This protein binds this small molecule.
Small molecule (SMILES): CC(=O)N[C@H]1[C@H](O[C@H]2[C@H](O)[C@@H](NC(C)=O)CO[C@@H]2CO)O[C@H](CO)[C@@H](O)[C@@H]1O

Sequence of chain 1.C:
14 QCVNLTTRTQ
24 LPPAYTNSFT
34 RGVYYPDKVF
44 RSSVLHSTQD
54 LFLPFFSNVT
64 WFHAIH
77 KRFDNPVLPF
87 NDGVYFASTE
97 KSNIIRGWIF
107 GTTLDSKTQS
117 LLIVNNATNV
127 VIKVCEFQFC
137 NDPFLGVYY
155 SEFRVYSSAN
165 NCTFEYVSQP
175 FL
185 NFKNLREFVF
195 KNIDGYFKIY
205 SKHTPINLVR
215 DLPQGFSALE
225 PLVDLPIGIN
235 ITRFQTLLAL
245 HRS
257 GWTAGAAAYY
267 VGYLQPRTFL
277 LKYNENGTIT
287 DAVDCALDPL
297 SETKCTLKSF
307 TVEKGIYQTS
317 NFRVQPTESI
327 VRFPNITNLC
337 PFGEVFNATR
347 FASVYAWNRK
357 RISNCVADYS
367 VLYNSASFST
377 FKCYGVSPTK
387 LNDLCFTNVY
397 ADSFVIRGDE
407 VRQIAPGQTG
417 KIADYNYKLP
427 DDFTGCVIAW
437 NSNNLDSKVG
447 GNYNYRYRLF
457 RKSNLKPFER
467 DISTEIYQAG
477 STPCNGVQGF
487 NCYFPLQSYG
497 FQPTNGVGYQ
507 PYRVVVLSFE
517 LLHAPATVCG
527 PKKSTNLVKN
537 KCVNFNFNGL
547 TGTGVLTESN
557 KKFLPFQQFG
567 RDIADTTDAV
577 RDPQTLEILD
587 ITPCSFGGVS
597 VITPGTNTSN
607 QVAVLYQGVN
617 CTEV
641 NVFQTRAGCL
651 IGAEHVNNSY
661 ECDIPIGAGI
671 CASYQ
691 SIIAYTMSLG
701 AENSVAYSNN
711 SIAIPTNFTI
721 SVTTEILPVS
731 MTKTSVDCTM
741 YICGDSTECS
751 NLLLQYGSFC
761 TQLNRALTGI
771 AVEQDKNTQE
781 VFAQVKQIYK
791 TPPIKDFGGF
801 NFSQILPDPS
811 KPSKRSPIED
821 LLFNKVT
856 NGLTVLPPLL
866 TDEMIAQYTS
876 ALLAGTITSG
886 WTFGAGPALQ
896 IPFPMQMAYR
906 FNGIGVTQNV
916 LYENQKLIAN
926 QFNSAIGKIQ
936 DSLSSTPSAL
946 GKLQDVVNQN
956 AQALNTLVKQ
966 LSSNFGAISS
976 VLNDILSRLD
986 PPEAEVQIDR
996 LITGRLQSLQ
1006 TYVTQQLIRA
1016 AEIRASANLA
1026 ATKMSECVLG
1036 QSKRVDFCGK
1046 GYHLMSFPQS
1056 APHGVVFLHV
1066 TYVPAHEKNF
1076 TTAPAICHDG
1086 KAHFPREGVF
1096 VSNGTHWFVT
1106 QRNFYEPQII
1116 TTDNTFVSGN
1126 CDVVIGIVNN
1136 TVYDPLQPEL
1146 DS

Binding-site contacts:
Ligand atom N2 contacts residue ASN1098 of chain 1.C at 2.9 Å (h-bond).
Ligand atom C1 contacts residue THR1100 of chain 1.C at 4.2 Å.
Ligand atom C1 contacts residue ASN1098 of chain 1.C at 1.4 Å.
Ligand atom C3 contacts residue THR1100 of chain 1.C at 3.8 Å.
Ligand atom O4 contacts residue HIS1101 of chain 1.C at 3.4 Å (h-bond).
Ligand atom C2 contacts residue ASN1098 of chain 1.C at 2.5 Å.
Ligand atom O5 contacts residue PHE1103 of chain 1.C at 3.8 Å.
Ligand atom C7 contacts residue THR1100 of chain 1.C at 3.8 Å.
Ligand atom O7 contacts residue ASN1098 of chain 1.C at 3.2 Å (h-bond).
Ligand atom C6 contacts residue PHE1103 of chain 1.C at 3.6 Å (hydrophobic).
Ligand atom C1 contacts residue PHE1103 of chain 1.C at 4.2 Å (hydrophobic).
Ligand atom C8 contacts residue THR1100 of chain 1.C at 3.7 Å.
Ligand atom C7 contacts residue ASN1098 of chain 1.C at 3.2 Å.
Ligand atom C4 contacts residue ASN1098 of chain 1.C at 4.2 Å.
Ligand atom O3 contacts residue THR1100 of chain 1.C at 4.2 Å.
Ligand atom C5 contacts residue ASN1098 of chain 1.C at 3.7 Å.
Ligand atom C6 contacts residue HIS1101 of chain 1.C at 4.4 Å.
Ligand atom C2 contacts residue THR1100 of chain 1.C at 3.8 Å.
Ligand atom C7 contacts residue HIS1101 of chain 1.C at 3.8 Å.
Ligand atom O5 contacts residue ASN1098 of chain 1.C at 2.4 Å (h-bond).
Ligand atom O5 contacts residue HIS1101 of chain 1.C at 4.3 Å.
Ligand atom C5 contacts residue PHE1103 of chain 1.C at 3.8 Å (hydrophobic).
Ligand atom O7 contacts residue HIS1101 of chain 1.C at 3.2 Å.
Ligand atom C8 contacts residue GLY1099 of chain 1.C at 4.2 Å.
Ligand atom C1 contacts residue HIS1101 of chain 1.C at 4.2 Å.
Ligand atom C3 contacts residue HIS1101 of chain 1.C at 3.6 Å.
Ligand atom C3 contacts residue ASN1098 of chain 1.C at 3.8 Å.
Ligand atom C8 contacts residue HIS1101 of chain 1.C at 4.4 Å.
Ligand atom C8 contacts residue ASN1098 of chain 1.C at 3.5 Å.
Ligand atom C5 contacts residue HIS1101 of chain 1.C at 3.5 Å.
Ligand atom N2 contacts residue THR1100 of chain 1.C at 2.9 Å (h-bond).
Ligand atom C4 contacts residue HIS1101 of chain 1.C at 3.7 Å.
Ligand atom C2 contacts residue HIS1101 of chain 1.C at 4.5 Å.